This protein binds this small molecule.
Small molecule (SMILES): CC(=O)N[C@@H]1[C@@H](O)[C@H](O)[C@@H](CO)O[C@H]1O

Sequence of chain 1.C:
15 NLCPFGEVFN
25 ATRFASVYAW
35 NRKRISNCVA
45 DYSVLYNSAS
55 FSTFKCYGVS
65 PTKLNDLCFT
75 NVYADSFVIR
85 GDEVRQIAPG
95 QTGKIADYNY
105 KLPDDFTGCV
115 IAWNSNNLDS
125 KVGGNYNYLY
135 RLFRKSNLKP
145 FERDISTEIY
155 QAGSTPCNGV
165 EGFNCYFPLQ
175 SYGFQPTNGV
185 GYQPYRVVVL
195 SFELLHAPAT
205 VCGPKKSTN

Binding-site contacts:
Ligand atom C8 contacts residue GLY20 of chain 1.C at 3.7 Å.
Ligand atom N2 contacts residue ASN24 of chain 1.C at 3.0 Å (h-bond).
Ligand atom C2 contacts residue ASN24 of chain 1.C at 2.5 Å.
Ligand atom O7 contacts residue VAL48 of chain 1.C at 4.2 Å.
Ligand atom C3 contacts residue ASN24 of chain 1.C at 3.8 Å.
Ligand atom O7 contacts residue GLY20 of chain 1.C at 3.6 Å.
Ligand atom C8 contacts residue PHE23 of chain 1.C at 3.8 Å (hydrophobic).
Ligand atom O5 contacts residue ASN24 of chain 1.C at 2.3 Å (h-bond).
Ligand atom C5 contacts residue ASN24 of chain 1.C at 3.6 Å.
Ligand atom C4 contacts residue ASN24 of chain 1.C at 4.2 Å.
Ligand atom O3 contacts residue VAL48 of chain 1.C at 3.8 Å.
Ligand atom C7 contacts residue ASN24 of chain 1.C at 4.0 Å.
Ligand atom C8 contacts residue VAL48 of chain 1.C at 4.4 Å (hydrophobic).
Ligand atom C7 contacts residue PHE19 of chain 1.C at 4.4 Å (hydrophobic).
Ligand atom C7 contacts residue GLY20 of chain 1.C at 3.6 Å.
Ligand atom O7 contacts residue ASN24 of chain 1.C at 4.4 Å.
Ligand atom C7 contacts residue VAL48 of chain 1.C at 4.3 Å (hydrophobic).
Ligand atom C8 contacts residue PHE19 of chain 1.C at 3.8 Å (hydrophobic).
Ligand atom N2 contacts residue GLY20 of chain 1.C at 4.2 Å.
Ligand atom C8 contacts residue LEU49 of chain 1.C at 3.8 Å (hydrophobic).
Ligand atom C1 contacts residue ASN24 of chain 1.C at 1.4 Å.